Sequence of chain 1.B:
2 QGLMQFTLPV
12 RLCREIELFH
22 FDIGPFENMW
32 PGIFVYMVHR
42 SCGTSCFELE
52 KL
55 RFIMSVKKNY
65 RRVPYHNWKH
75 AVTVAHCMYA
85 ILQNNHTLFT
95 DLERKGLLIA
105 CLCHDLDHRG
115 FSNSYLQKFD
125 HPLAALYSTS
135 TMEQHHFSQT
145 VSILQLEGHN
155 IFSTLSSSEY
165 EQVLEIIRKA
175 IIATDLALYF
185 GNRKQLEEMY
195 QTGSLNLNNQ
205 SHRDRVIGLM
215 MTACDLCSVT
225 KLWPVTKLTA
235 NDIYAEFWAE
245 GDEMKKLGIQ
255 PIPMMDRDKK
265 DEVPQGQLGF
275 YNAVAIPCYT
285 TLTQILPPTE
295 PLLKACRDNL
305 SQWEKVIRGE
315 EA

Binding-site contacts:
Ligand atom C29 contacts residue HIS70 of chain 1.B at 3.6 Å.
Ligand atom N7 contacts residue ILE237 of chain 1.B at 3.8 Å.
Ligand atom C9 contacts residue GLN271 of chain 1.B at 3.5 Å.
Ligand atom C1 contacts residue PHE274 of chain 1.B at 3.8 Å (hydrophobic).
Ligand atom C13 contacts residue PHE274 of chain 1.B at 3.9 Å (hydrophobic).
Ligand atom C24 contacts residue LEU180 of chain 1.B at 3.9 Å (hydrophobic).
Ligand atom C11 contacts residue PHE241 of chain 1.B at 4.0 Å (hydrophobic).
Ligand atom F20 contacts residue VAL278 of chain 1.B at 3.7 Å.
Ligand atom N6 contacts residue LEU220 of chain 1.B at 3.8 Å.
Ligand atom O18 contacts residue PHE274 of chain 1.B at 3.9 Å.
Ligand atom O18 contacts residue GLN271 of chain 1.B at 2.8 Å (h-bond).
Ligand atom CL1 contacts residue ILE237 of chain 1.B at 3.9 Å.
Ligand atom C10 contacts residue PHE274 of chain 1.B at 3.6 Å (hydrophobic).
Ligand atom N5 contacts residue PHE274 of chain 1.B at 3.4 Å.
Ligand atom CL1 contacts residue VAL223 of chain 1.B at 3.7 Å.
Ligand atom N6 contacts residue TYR69 of chain 1.B at 3.9 Å.
Ligand atom C2 contacts residue PHE274 of chain 1.B at 3.7 Å (hydrophobic).
Ligand atom CL1 contacts residue SER222 of chain 1.B at 3.5 Å.
Ligand atom C8 contacts residue ILE237 of chain 1.B at 3.7 Å (hydrophobic).
Ligand atom C11 contacts residue MET258 of chain 1.B at 3.3 Å (hydrophobic).
Ligand atom CL1 contacts residue TYR69 of chain 1.B at 3.8 Å.
Ligand atom C10 contacts residue GLN271 of chain 1.B at 3.6 Å.
Ligand atom F20 contacts residue LEU180 of chain 1.B at 4.1 Å.
Ligand atom C9 contacts residue PHE274 of chain 1.B at 3.7 Å (hydrophobic).
Ligand atom C29 contacts residue PHE241 of chain 1.B at 3.8 Å (hydrophobic).
Ligand atom C11 contacts residue PHE274 of chain 1.B at 3.4 Å (hydrophobic).
Ligand atom N3 contacts residue PHE274 of chain 1.B at 3.3 Å.
Ligand atom C14 contacts residue MET258 of chain 1.B at 3.5 Å (hydrophobic).
Ligand atom N7 contacts residue PHE274 of chain 1.B at 3.6 Å.
Ligand atom CL1 contacts residue LEU220 of chain 1.B at 3.6 Å.
Ligand atom C27 contacts residue PHE241 of chain 1.B at 3.8 Å (hydrophobic).
Ligand atom C8 contacts residue LEU220 of chain 1.B at 4.0 Å (hydrophobic).
Ligand atom N5 contacts residue MET258 of chain 1.B at 3.7 Å.
Ligand atom C13 contacts residue MET258 of chain 1.B at 3.6 Å (hydrophobic).
Ligand atom F22 contacts residue PHE184 of chain 1.B at 3.9 Å.
Ligand atom C14 contacts residue PHE274 of chain 1.B at 4.0 Å (hydrophobic).
Ligand atom C25 contacts residue LEU180 of chain 1.B at 4.0 Å (hydrophobic).
Ligand atom N5 contacts residue PHE241 of chain 1.B at 4.0 Å.
Ligand atom N3 contacts residue PHE241 of chain 1.B at 3.9 Å.
Ligand atom F20 contacts residue PHE184 of chain 1.B at 3.8 Å.

The protein below binds the small molecule below.
Small molecule (SMILES): O=c1ccn(-c2cccc(OC(F)(F)F)c2)nc1-c1nc(Cl)[nH]c1-c1ccccc1